Binding-site contacts:
Ligand atom C5 contacts residue SER151 of chain 1.F at 4.5 Å.
Ligand atom O6 contacts residue ALA147 of chain 1.F at 3.3 Å (h-bond).
Ligand atom N2 contacts residue THR156 of chain 1.F at 3.9 Å.
Ligand atom O6 contacts residue SER151 of chain 1.F at 4.1 Å.
Ligand atom C1 contacts residue ASN154 of chain 1.F at 1.4 Å.
Ligand atom O7 contacts residue ASN154 of chain 1.F at 3.2 Å (h-bond).
Ligand atom O5 contacts residue SER151 of chain 1.F at 4.3 Å.
Ligand atom C1 contacts residue GLY150 of chain 1.F at 4.3 Å.
Ligand atom O5 contacts residue GLY150 of chain 1.F at 3.6 Å.
Ligand atom C1 contacts residue THR156 of chain 1.F at 3.6 Å.
Ligand atom O6 contacts residue GLY150 of chain 1.F at 3.8 Å.
Ligand atom O5 contacts residue GLY150 of chain 1.F at 4.1 Å.
Ligand atom O5 contacts residue ASN154 of chain 1.F at 2.4 Å (h-bond).
Ligand atom C3 contacts residue THR156 of chain 1.F at 4.4 Å.
Ligand atom C6 contacts residue ALA147 of chain 1.F at 3.6 Å (hydrophobic).
Ligand atom C2 contacts residue THR156 of chain 1.F at 4.2 Å.
Ligand atom O7 contacts residue ALA147 of chain 1.F at 4.1 Å.
Ligand atom N2 contacts residue ASN154 of chain 1.F at 2.8 Å (h-bond).
Ligand atom C2 contacts residue ASN154 of chain 1.F at 2.4 Å.
Ligand atom C1 contacts residue GLY150 of chain 1.F at 4.2 Å.
Ligand atom C8 contacts residue THR156 of chain 1.F at 4.1 Å.
Ligand atom C7 contacts residue THR156 of chain 1.F at 4.4 Å.
Ligand atom C4 contacts residue ASN154 of chain 1.F at 4.3 Å.
Ligand atom C1 contacts residue SER151 of chain 1.F at 4.5 Å.
Ligand atom C7 contacts residue ASN154 of chain 1.F at 3.2 Å.
Ligand atom C6 contacts residue ARG153 of chain 1.F at 3.5 Å.
Ligand atom C8 contacts residue ASN154 of chain 1.F at 4.3 Å.
Ligand atom C3 contacts residue ASN154 of chain 1.F at 3.8 Å.
Ligand atom C5 contacts residue ALA147 of chain 1.F at 4.3 Å (hydrophobic).
Ligand atom C5 contacts residue ASN154 of chain 1.F at 3.6 Å.

Sequence of chain 1.F:
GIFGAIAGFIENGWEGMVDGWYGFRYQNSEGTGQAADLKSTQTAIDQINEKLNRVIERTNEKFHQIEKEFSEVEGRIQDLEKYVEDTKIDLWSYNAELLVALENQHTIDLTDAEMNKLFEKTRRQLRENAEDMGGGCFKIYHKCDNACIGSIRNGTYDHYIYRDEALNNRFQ

This small molecule binds to this protein.
Small molecule (SMILES): CC(=O)N[C@H]1[C@H](O[C@H]2[C@H](O)[C@@H](NC(C)=O)CO[C@@H]2CO[C@H]2O[C@@H](C)[C@@H](O)[C@@H](O)[C@@H]2O)O[C@H](CO)[C@@H](O)[C@@H]1O